Sequence of chain 1.G:
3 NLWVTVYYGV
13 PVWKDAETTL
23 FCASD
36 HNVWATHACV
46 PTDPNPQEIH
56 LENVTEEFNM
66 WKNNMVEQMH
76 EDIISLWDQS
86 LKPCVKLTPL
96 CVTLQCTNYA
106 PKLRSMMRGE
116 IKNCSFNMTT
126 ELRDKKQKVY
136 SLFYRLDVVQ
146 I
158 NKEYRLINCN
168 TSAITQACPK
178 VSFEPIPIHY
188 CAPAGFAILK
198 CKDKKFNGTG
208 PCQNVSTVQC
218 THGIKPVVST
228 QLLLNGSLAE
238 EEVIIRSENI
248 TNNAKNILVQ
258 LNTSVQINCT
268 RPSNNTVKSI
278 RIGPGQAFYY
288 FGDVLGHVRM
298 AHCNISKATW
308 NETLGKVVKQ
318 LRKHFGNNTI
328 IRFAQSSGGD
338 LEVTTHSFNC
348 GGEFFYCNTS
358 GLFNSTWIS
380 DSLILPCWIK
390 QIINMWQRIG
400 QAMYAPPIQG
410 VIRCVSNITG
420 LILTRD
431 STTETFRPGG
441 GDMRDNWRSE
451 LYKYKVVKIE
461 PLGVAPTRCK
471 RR

This small molecule binds to this protein.
Small molecule (SMILES): CC(=O)N[C@@H]1[C@@H](O)[C@H](O)[C@@H](CO)O[C@H]1O

Binding-site contacts:
Ligand atom C7 contacts residue TRP387 of chain 1.G at 4.0 Å (hydrophobic).
Ligand atom C2 contacts residue ASN355 of chain 1.G at 2.5 Å.
Ligand atom C5 contacts residue SER357 of chain 1.G at 4.0 Å.
Ligand atom C8 contacts residue THR341 of chain 1.G at 4.0 Å.
Ligand atom C3 contacts residue ASN355 of chain 1.G at 3.8 Å.
Ligand atom O7 contacts residue TRP387 of chain 1.G at 4.0 Å.
Ligand atom O4 contacts residue GLN332 of chain 1.G at 4.2 Å.
Ligand atom C3 contacts residue GLN332 of chain 1.G at 4.3 Å.
Ligand atom C5 contacts residue ASN355 of chain 1.G at 3.7 Å.
Ligand atom N2 contacts residue TRP387 of chain 1.G at 4.3 Å.
Ligand atom C7 contacts residue ASN355 of chain 1.G at 4.0 Å.
Ligand atom C4 contacts residue ASN355 of chain 1.G at 4.2 Å.
Ligand atom C4 contacts residue GLN332 of chain 1.G at 4.5 Å.
Ligand atom O5 contacts residue ASN355 of chain 1.G at 2.4 Å (h-bond).
Ligand atom C8 contacts residue TRP387 of chain 1.G at 4.3 Å (hydrophobic).
Ligand atom C8 contacts residue LEU338 of chain 1.G at 4.3 Å (hydrophobic).
Ligand atom N2 contacts residue ASN355 of chain 1.G at 2.9 Å (h-bond).
Ligand atom C5 contacts residue GLN332 of chain 1.G at 4.0 Å.
Ligand atom C8 contacts residue ASN355 of chain 1.G at 4.3 Å.
Ligand atom O5 contacts residue SER357 of chain 1.G at 3.4 Å (h-bond).
Ligand atom C8 contacts residue THR342 of chain 1.G at 3.7 Å.
Ligand atom C1 contacts residue SER357 of chain 1.G at 3.4 Å.
Ligand atom C1 contacts residue ASN355 of chain 1.G at 1.4 Å.